A protein and the small-molecule ligand that binds it are described below.
Small molecule (SMILES): [C-]#[N+]CCC

Sequence of chain 2.B:
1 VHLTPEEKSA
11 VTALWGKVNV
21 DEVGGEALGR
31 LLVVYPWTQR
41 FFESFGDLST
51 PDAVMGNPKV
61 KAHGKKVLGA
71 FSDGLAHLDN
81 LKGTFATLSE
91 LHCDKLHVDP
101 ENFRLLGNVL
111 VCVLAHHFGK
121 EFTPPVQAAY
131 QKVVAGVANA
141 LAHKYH

Binding-site contacts:
Ligand atom C1 contacts residue HIS63 of chain 2.B at 3.2 Å.
Ligand atom C3 contacts residue LEU106 of chain 2.B at 3.2 Å (hydrophobic).
Ligand atom N contacts residue HIS63 of chain 2.B at 3.1 Å (h-bond).
Ligand atom C1 contacts residue PHE42 of chain 2.B at 3.9 Å (hydrophobic).
Ligand atom C contacts residue HIS63 of chain 2.B at 3.4 Å.
Ligand atom C contacts residue VAL67 of chain 2.B at 4.2 Å (hydrophobic).
Ligand atom C3 contacts residue LEU31 of chain 2.B at 3.8 Å (hydrophobic).
Ligand atom C1 contacts residue LEU28 of chain 2.B at 3.9 Å (hydrophobic).
Ligand atom C1 contacts residue VAL67 of chain 2.B at 3.5 Å (hydrophobic).
Ligand atom C2 contacts residue LEU31 of chain 2.B at 4.0 Å (hydrophobic).
Ligand atom C1 contacts residue HEM1 of chain 2.E at 3.8 Å.
Ligand atom C2 contacts residue HEM1 of chain 2.E at 3.5 Å.
Ligand atom C contacts residue PHE42 of chain 2.B at 4.5 Å (hydrophobic).
Ligand atom C2 contacts residue LEU28 of chain 2.B at 3.9 Å (hydrophobic).
Ligand atom C3 contacts residue HEM1 of chain 2.E at 3.3 Å.
Ligand atom C contacts residue HIS92 of chain 2.B at 3.7 Å.
Ligand atom C2 contacts residue PHE42 of chain 2.B at 3.7 Å (hydrophobic).
Ligand atom N contacts residue VAL67 of chain 2.B at 3.2 Å.
Ligand atom C contacts residue HEM1 of chain 2.E at 1.8 Å.
Ligand atom C3 contacts residue VAL67 of chain 2.B at 4.4 Å (hydrophobic).
Ligand atom N contacts residue HEM1 of chain 2.E at 2.7 Å.